A small-molecule ligand and the protein it binds are described below.
Small molecule (SMILES): CC(=O)N[C@H]1[C@H](O[C@H]2[C@H](O)[C@@H](NC(C)=O)CO[C@@H]2CO)O[C@H](CO)[C@@H](O)[C@@H]1O

Sequence of chain 1.B:
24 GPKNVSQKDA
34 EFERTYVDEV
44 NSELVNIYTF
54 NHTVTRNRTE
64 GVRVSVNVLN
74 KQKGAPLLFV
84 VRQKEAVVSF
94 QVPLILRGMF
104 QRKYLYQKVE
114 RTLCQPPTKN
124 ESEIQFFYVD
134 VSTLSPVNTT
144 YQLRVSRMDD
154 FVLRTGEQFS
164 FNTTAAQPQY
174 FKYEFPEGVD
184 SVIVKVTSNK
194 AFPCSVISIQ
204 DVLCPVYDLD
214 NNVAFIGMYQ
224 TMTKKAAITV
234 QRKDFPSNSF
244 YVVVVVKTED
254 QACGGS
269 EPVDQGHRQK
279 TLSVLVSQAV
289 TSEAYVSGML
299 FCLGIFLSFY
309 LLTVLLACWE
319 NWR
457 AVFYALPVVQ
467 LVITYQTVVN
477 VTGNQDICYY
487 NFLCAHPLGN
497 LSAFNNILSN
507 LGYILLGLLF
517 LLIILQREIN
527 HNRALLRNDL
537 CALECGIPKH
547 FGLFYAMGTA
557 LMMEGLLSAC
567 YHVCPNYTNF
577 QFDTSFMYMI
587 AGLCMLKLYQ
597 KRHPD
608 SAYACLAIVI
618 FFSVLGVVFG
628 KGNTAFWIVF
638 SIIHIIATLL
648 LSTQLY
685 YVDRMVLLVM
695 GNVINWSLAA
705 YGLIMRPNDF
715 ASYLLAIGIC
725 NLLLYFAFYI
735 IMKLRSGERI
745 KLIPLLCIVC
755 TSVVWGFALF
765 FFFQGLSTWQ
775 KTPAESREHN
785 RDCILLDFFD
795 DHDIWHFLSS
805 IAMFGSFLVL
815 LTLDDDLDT

Binding-site contacts:
Ligand atom C8 contacts residue ASN165 of chain 1.B at 4.2 Å.
Ligand atom O7 contacts residue SER163 of chain 1.B at 3.7 Å.
Ligand atom C2 contacts residue ASN165 of chain 1.B at 2.4 Å.
Ligand atom C1 contacts residue THR279 of chain 1.B at 4.2 Å.
Ligand atom O5 contacts residue ASN165 of chain 1.B at 2.3 Å (h-bond).
Ligand atom C1 contacts residue ASN165 of chain 1.B at 1.4 Å.
Ligand atom C5 contacts residue ASN165 of chain 1.B at 3.6 Å.
Ligand atom O7 contacts residue PHE164 of chain 1.B at 3.9 Å.
Ligand atom O5 contacts residue GLN277 of chain 1.B at 4.0 Å.
Ligand atom C4 contacts residue ASN165 of chain 1.B at 4.2 Å.
Ligand atom O6 contacts residue GLN277 of chain 1.B at 4.3 Å.
Ligand atom C7 contacts residue ASN165 of chain 1.B at 3.8 Å.
Ligand atom C1 contacts residue GLN277 of chain 1.B at 4.3 Å.
Ligand atom N2 contacts residue ASN165 of chain 1.B at 2.9 Å (h-bond).
Ligand atom C3 contacts residue ASN165 of chain 1.B at 3.8 Å.